Sequence of chain 1.A:
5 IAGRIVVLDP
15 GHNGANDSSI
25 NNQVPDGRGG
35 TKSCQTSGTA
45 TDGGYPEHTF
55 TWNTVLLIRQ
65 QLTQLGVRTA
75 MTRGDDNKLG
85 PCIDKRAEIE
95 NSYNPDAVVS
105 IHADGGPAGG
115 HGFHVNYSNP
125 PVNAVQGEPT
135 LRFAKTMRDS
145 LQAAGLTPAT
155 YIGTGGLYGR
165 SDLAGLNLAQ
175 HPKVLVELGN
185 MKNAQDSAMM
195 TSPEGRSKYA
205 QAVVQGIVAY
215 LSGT

Binding-site contacts:
Ligand atom CA contacts residue HIS106 of chain 1.A at 4.5 Å.
Ligand atom N contacts residue ZGL1 of chain 1.B at 3.6 Å.
Ligand atom C contacts residue LEU167 of chain 1.A at 4.1 Å (hydrophobic).
Ligand atom N contacts residue GLU181 of chain 1.A at 3.8 Å.
Ligand atom CB contacts residue HIS106 of chain 1.A at 4.2 Å.
Ligand atom CB contacts residue LEU167 of chain 1.A at 4.0 Å (hydrophobic).
Ligand atom CB contacts residue GLU181 of chain 1.A at 3.3 Å.
Ligand atom CA contacts residue ZGL1 of chain 1.B at 2.4 Å.
Ligand atom C contacts residue ZGL1 of chain 1.B at 1.3 Å.
Ligand atom N contacts residue ARG164 of chain 1.A at 4.5 Å.
Ligand atom CB contacts residue ZGL1 of chain 1.B at 3.1 Å.
Ligand atom CA contacts residue GLU181 of chain 1.A at 3.7 Å.
Ligand atom O contacts residue LEU167 of chain 1.A at 3.8 Å.
Ligand atom O contacts residue ZGL1 of chain 1.B at 2.3 Å (h-bond).
Ligand atom CB contacts residue LEU179 of chain 1.A at 4.0 Å (hydrophobic).

The protein below binds the small molecule below.
Small molecule (SMILES): C[C@H](N)C(=O)O